Sequence of chain 1.C:
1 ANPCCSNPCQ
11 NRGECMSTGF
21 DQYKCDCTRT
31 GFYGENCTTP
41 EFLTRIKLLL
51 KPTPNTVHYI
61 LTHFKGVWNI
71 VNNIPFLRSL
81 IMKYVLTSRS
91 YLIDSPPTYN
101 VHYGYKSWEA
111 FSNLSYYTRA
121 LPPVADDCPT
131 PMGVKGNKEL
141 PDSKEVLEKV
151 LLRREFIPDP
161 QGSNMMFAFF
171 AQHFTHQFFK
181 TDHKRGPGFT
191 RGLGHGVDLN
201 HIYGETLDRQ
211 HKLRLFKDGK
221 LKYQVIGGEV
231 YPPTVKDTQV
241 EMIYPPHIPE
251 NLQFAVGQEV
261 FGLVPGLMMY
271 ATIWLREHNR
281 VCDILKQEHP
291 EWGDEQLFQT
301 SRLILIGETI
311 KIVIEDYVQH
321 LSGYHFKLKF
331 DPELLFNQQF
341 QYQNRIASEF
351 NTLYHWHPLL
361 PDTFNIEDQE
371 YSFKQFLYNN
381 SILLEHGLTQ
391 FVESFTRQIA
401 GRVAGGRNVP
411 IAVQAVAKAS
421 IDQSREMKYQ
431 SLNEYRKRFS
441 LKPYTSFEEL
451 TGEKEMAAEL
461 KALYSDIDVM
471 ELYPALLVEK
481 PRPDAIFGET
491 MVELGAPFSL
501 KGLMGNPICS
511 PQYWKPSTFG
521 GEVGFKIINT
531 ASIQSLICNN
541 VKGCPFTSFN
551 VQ

A small-molecule ligand and the protein it binds are described below.
Small molecule (SMILES): CC(=O)N[C@H]1[C@H](O[C@H]2[C@H](O)[C@@H](NC(C)=O)CO[C@@H]2CO)O[C@H](CO)[C@@H](O[C@@H]2O[C@H](CO)[C@@H](O)[C@H](O)[C@H]2NC(C)=O)[C@@H]1O

Sequence of chain 1.D:
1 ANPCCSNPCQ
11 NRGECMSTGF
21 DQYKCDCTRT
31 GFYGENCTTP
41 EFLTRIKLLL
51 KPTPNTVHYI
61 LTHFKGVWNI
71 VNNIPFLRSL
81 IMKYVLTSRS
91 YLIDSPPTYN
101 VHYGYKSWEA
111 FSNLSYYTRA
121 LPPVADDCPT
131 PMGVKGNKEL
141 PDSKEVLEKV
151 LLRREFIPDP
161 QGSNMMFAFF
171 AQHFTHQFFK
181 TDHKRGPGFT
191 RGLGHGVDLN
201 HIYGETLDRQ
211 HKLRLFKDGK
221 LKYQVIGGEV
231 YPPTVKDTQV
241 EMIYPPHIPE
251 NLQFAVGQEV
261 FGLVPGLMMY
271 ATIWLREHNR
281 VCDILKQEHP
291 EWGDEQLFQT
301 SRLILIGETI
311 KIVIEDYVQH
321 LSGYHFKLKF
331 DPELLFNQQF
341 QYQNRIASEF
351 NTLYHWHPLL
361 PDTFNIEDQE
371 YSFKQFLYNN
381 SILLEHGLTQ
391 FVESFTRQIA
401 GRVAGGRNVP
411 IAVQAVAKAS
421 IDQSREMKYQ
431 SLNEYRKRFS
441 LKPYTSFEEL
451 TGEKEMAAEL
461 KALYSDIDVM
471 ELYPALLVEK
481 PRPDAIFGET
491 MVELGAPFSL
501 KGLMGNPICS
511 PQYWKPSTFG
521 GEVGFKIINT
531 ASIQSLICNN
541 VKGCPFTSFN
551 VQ

Binding-site contacts:
Ligand atom C4 contacts residue ASN113 of chain 1.D at 4.3 Å.
Ligand atom C2 contacts residue ASN113 of chain 1.D at 2.5 Å.
Ligand atom O5 contacts residue GLU109 of chain 1.D at 3.6 Å.
Ligand atom C1 contacts residue TYR116 of chain 1.D at 4.1 Å (hydrophobic).
Ligand atom C8 contacts residue PHE189 of chain 1.D at 3.8 Å (hydrophobic).
Ligand atom C3 contacts residue ARG185 of chain 1.D at 4.2 Å.
Ligand atom C4 contacts residue ARG185 of chain 1.D at 3.9 Å.
Ligand atom C1 contacts residue ARG185 of chain 1.D at 3.8 Å.
Ligand atom O3 contacts residue LEU207 of chain 1.C at 4.3 Å.
Ligand atom O7 contacts residue ASN113 of chain 1.D at 4.3 Å.
Ligand atom C2 contacts residue GLU109 of chain 1.D at 4.2 Å.
Ligand atom C1 contacts residue ASN113 of chain 1.D at 1.4 Å.
Ligand atom C6 contacts residue PHE189 of chain 1.D at 3.8 Å (hydrophobic).
Ligand atom O5 contacts residue PHE189 of chain 1.D at 4.1 Å.
Ligand atom C2 contacts residue ARG185 of chain 1.D at 3.6 Å.
Ligand atom O6 contacts residue ASP208 of chain 1.C at 3.8 Å.
Ligand atom N2 contacts residue ASN113 of chain 1.D at 3.0 Å (h-bond).
Ligand atom O7 contacts residue LEU207 of chain 1.C at 3.9 Å.
Ligand atom O4 contacts residue ARG185 of chain 1.D at 2.9 Å (salt-bridge).
Ligand atom C5 contacts residue ASN113 of chain 1.D at 3.6 Å.
Ligand atom C8 contacts residue ARG185 of chain 1.D at 3.7 Å.
Ligand atom C7 contacts residue ARG185 of chain 1.D at 4.2 Å.
Ligand atom N2 contacts residue ARG185 of chain 1.D at 3.2 Å (salt-bridge).
Ligand atom C5 contacts residue ARG185 of chain 1.D at 4.3 Å.
Ligand atom C6 contacts residue TYR116 of chain 1.D at 3.5 Å (hydrophobic).
Ligand atom C7 contacts residue ASN113 of chain 1.D at 3.9 Å.
Ligand atom C4 contacts residue LEU207 of chain 1.C at 4.2 Å (hydrophobic).
Ligand atom C3 contacts residue ASN113 of chain 1.D at 3.8 Å.
Ligand atom O6 contacts residue LEU207 of chain 1.C at 3.5 Å.
Ligand atom O5 contacts residue TYR116 of chain 1.D at 3.6 Å.
Ligand atom O6 contacts residue TYR116 of chain 1.D at 3.6 Å.
Ligand atom O5 contacts residue LEU207 of chain 1.C at 4.4 Å.
Ligand atom C5 contacts residue TYR116 of chain 1.D at 4.2 Å (hydrophobic).
Ligand atom O5 contacts residue ASN113 of chain 1.D at 2.3 Å (h-bond).
Ligand atom C5 contacts residue PHE189 of chain 1.D at 3.8 Å (hydrophobic).
Ligand atom C1 contacts residue GLU109 of chain 1.D at 3.7 Å.